The protein below binds the small molecule below.
Small molecule (SMILES): CC(=O)N[C@@H]1[C@@H](O)[C@H](O)[C@@H](CO)O[C@H]1O

Sequence of chain 57.A:
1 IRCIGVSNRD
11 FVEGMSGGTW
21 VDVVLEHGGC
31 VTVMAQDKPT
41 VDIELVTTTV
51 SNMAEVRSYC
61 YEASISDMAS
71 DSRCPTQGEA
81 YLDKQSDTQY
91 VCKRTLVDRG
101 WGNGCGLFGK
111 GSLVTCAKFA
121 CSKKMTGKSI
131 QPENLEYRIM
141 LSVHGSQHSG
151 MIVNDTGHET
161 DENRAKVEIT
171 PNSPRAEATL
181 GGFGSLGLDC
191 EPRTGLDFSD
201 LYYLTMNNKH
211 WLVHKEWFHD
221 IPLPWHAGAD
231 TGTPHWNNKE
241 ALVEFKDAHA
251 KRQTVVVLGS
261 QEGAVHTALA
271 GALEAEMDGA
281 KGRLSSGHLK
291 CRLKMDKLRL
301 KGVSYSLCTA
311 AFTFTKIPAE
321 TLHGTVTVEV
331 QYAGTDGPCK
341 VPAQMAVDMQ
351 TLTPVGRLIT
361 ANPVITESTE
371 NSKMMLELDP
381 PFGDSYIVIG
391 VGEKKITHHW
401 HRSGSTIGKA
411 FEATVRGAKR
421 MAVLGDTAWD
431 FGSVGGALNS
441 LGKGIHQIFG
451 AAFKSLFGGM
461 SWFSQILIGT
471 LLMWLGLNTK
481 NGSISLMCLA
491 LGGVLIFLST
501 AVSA

Binding-site contacts:
Ligand atom C5 contacts residue THR156 of chain 57.A at 4.1 Å.
Ligand atom O5 contacts residue THR156 of chain 57.A at 3.9 Å.
Ligand atom O6 contacts residue MET151 of chain 57.A at 4.0 Å.
Ligand atom C8 contacts residue ASN154 of chain 57.A at 2.8 Å.
Ligand atom O7 contacts residue ASN154 of chain 57.A at 4.3 Å.
Ligand atom N2 contacts residue ASN154 of chain 57.A at 2.9 Å (h-bond).
Ligand atom O5 contacts residue MET151 of chain 57.A at 3.9 Å.
Ligand atom C3 contacts residue THR156 of chain 57.A at 4.5 Å.
Ligand atom N2 contacts residue THR156 of chain 57.A at 4.3 Å.
Ligand atom C2 contacts residue ASN154 of chain 57.A at 2.5 Å.
Ligand atom C1 contacts residue THR156 of chain 57.A at 3.2 Å.
Ligand atom C5 contacts residue ASN154 of chain 57.A at 3.7 Å.
Ligand atom C1 contacts residue ASN154 of chain 57.A at 1.4 Å.
Ligand atom C4 contacts residue ASN154 of chain 57.A at 4.3 Å.
Ligand atom C2 contacts residue THR156 of chain 57.A at 4.2 Å.
Ligand atom O5 contacts residue ASN154 of chain 57.A at 2.3 Å (h-bond).
Ligand atom C3 contacts residue ASN154 of chain 57.A at 3.8 Å.
Ligand atom C7 contacts residue ASN154 of chain 57.A at 3.3 Å.
Ligand atom C6 contacts residue MET151 of chain 57.A at 4.0 Å (hydrophobic).